Sequence of chain 1.X:
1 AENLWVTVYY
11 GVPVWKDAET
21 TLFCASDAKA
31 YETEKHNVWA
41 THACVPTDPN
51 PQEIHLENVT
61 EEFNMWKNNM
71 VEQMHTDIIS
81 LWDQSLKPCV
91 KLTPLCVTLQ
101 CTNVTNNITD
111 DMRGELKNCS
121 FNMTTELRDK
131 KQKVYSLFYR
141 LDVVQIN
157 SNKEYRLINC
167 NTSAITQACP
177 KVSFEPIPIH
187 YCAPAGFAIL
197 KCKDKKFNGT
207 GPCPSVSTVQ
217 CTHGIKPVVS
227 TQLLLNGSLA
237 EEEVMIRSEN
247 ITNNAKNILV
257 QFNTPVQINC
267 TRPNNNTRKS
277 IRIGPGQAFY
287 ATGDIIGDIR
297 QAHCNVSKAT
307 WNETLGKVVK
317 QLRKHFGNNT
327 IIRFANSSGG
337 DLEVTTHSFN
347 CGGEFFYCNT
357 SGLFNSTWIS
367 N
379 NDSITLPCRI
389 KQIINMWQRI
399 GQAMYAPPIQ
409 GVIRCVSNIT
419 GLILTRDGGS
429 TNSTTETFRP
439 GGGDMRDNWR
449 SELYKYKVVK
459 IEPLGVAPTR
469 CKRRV

A small-molecule ligand and the protein it binds are described below.
Small molecule (SMILES): CC(=O)N[C@@H]1[C@@H](O)[C@H](O)[C@@H](CO)O[C@H]1O

Binding-site contacts:
Ligand atom C2 contacts residue ASN103 of chain 1.X at 1.6 Å.
Ligand atom O6 contacts residue ARG113 of chain 1.X at 4.5 Å.
Ligand atom C6 contacts residue ASN103 of chain 1.X at 4.3 Å.
Ligand atom O6 contacts residue ASN103 of chain 1.X at 3.9 Å.
Ligand atom O5 contacts residue ARG140 of chain 1.X at 4.3 Å.
Ligand atom O3 contacts residue ILE108 of chain 1.X at 3.8 Å.
Ligand atom O5 contacts residue ASN103 of chain 1.X at 2.1 Å (h-bond).
Ligand atom C7 contacts residue ASN103 of chain 1.X at 3.4 Å.
Ligand atom O6 contacts residue ARG140 of chain 1.X at 3.0 Å (salt-bridge).
Ligand atom C5 contacts residue ASN103 of chain 1.X at 3.3 Å.
Ligand atom C4 contacts residue ASN103 of chain 1.X at 3.4 Å.
Ligand atom C3 contacts residue ASN103 of chain 1.X at 3.0 Å.
Ligand atom O3 contacts residue ASN103 of chain 1.X at 3.9 Å.
Ligand atom C1 contacts residue ASN103 of chain 1.X at 1.4 Å.
Ligand atom O7 contacts residue ASN103 of chain 1.X at 3.9 Å.
Ligand atom C6 contacts residue ARG140 of chain 1.X at 4.3 Å.
Ligand atom N2 contacts residue ASN103 of chain 1.X at 2.4 Å (h-bond).